Sequence of chain 3.A:
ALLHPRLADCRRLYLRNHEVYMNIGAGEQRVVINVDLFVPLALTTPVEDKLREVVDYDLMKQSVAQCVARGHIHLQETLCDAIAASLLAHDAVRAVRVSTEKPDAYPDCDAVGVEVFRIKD

Binding-site contacts:
Ligand atom N3 contacts residue LEU69 of chain 3.A at 3.7 Å.
Ligand atom N3 contacts residue TYR75 of chain 3.A at 3.0 Å (h-bond).
Ligand atom C4 contacts residue TYR75 of chain 3.A at 3.5 Å (hydrophobic).
Ligand atom O6 contacts residue GLU95 of chain 2.A at 3.8 Å.
Ligand atom N2 contacts residue VAL72 of chain 3.A at 3.5 Å.
Ligand atom C4 contacts residue LEU69 of chain 3.A at 3.6 Å (hydrophobic).
Ligand atom N9 contacts residue ASP74 of chain 3.A at 2.9 Å (salt-bridge).
Ligand atom C6 contacts residue LEU93 of chain 2.A at 3.8 Å (hydrophobic).
Ligand atom N9 contacts residue LEU69 of chain 3.A at 3.8 Å.
Ligand atom N1 contacts residue TYR75 of chain 3.A at 3.4 Å.
Ligand atom C2 contacts residue VAL73 of chain 3.A at 3.8 Å (hydrophobic).
Ligand atom C5 contacts residue TYR75 of chain 3.A at 3.3 Å (hydrophobic).
Ligand atom C6 contacts residue TYR75 of chain 3.A at 3.4 Å (hydrophobic).
Ligand atom N2 contacts residue ASP74 of chain 3.A at 4.1 Å.
Ligand atom N7 contacts residue TYR75 of chain 3.A at 3.5 Å (h-bond).
Ligand atom C5 contacts residue LEU69 of chain 3.A at 4.0 Å (hydrophobic).
Ligand atom N9 contacts residue TYR75 of chain 3.A at 3.6 Å.
Ligand atom C2 contacts residue ASP74 of chain 3.A at 4.2 Å.
Ligand atom N7 contacts residue ALA38 of chain 2.A at 3.9 Å.
Ligand atom N2 contacts residue VAL73 of chain 3.A at 2.8 Å (h-bond).
Ligand atom N2 contacts residue GLU95 of chain 2.A at 2.7 Å (salt-bridge).
Ligand atom N9 contacts residue ASP76 of chain 3.A at 4.2 Å.
Ligand atom N2 contacts residue TYR75 of chain 3.A at 3.6 Å.
Ligand atom O6 contacts residue TYR75 of chain 3.A at 3.8 Å.
Ligand atom O6 contacts residue LEU93 of chain 2.A at 3.3 Å.
Ligand atom N3 contacts residue VAL73 of chain 3.A at 4.0 Å.
Ligand atom C2 contacts residue GLU95 of chain 2.A at 3.5 Å.
Ligand atom O6 contacts residue GLN94 of chain 2.A at 2.8 Å (h-bond).
Ligand atom C4 contacts residue ASP74 of chain 3.A at 3.6 Å.
Ligand atom N3 contacts residue ASP74 of chain 3.A at 3.4 Å.
Ligand atom N1 contacts residue GLU95 of chain 2.A at 2.8 Å (salt-bridge).
Ligand atom C2 contacts residue LEU69 of chain 3.A at 4.2 Å (hydrophobic).
Ligand atom C2 contacts residue VAL72 of chain 3.A at 3.9 Å (hydrophobic).
Ligand atom O6 contacts residue HIS92 of chain 2.A at 4.2 Å.
Ligand atom C6 contacts residue GLN94 of chain 2.A at 3.9 Å.
Ligand atom C2 contacts residue TYR75 of chain 3.A at 3.3 Å (hydrophobic).
Ligand atom C8 contacts residue ASP74 of chain 3.A at 4.1 Å.
Ligand atom C8 contacts residue TYR75 of chain 3.A at 3.8 Å (hydrophobic).
Ligand atom C6 contacts residue GLU95 of chain 2.A at 3.8 Å.
Ligand atom N1 contacts residue LEU93 of chain 2.A at 4.1 Å.

Sequence of chain 2.A:
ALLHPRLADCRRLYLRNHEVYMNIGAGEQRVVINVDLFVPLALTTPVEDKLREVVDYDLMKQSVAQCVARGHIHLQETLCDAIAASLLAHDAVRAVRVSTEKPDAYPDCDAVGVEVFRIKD

A protein and the small-molecule ligand that binds it are described below.
Small molecule (SMILES): Nc1nc2[nH]cnc2c(=O)[nH]1